The protein below binds the small molecule below.
Small molecule (SMILES): CC(=O)N[C@H]1[C@H](O[C@H]2[C@H](O)[C@@H](NC(C)=O)CO[C@@H]2CO)O[C@H](CO)[C@@H](O)[C@@H]1O

Sequence of chain 1.E:
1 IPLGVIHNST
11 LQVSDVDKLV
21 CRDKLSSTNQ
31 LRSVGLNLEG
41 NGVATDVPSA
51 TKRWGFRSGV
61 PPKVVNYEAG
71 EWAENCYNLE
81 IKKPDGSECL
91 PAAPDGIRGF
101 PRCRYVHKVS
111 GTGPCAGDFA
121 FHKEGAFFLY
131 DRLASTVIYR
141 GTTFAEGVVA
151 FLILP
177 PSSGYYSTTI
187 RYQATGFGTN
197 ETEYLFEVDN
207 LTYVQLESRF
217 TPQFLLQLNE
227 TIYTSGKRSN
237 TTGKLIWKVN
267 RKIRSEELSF

Binding-site contacts:
Ligand atom C2 contacts residue ASN225 of chain 1.E at 2.6 Å.
Ligand atom N2 contacts residue VAL204 of chain 1.E at 4.3 Å.
Ligand atom O3 contacts residue ASN225 of chain 1.E at 4.2 Å.
Ligand atom C7 contacts residue ASN225 of chain 1.E at 1.4 Å.
Ligand atom O7 contacts residue LEU222 of chain 1.E at 2.8 Å.
Ligand atom N2 contacts residue ASN225 of chain 1.E at 1.5 Å (h-bond).
Ligand atom O5 contacts residue ASN225 of chain 1.E at 3.3 Å.
Ligand atom C8 contacts residue LEU222 of chain 1.E at 4.1 Å (hydrophobic).
Ligand atom C8 contacts residue ASN225 of chain 1.E at 2.0 Å.
Ligand atom C1 contacts residue ASN225 of chain 1.E at 2.1 Å.
Ligand atom O6 contacts residue ILE228 of chain 1.E at 4.0 Å.
Ligand atom C8 contacts residue VAL204 of chain 1.E at 4.0 Å (hydrophobic).
Ligand atom C5 contacts residue ASN225 of chain 1.E at 4.4 Å.
Ligand atom O6 contacts residue ASN225 of chain 1.E at 4.3 Å.
Ligand atom C7 contacts residue LEU222 of chain 1.E at 3.6 Å (hydrophobic).
Ligand atom C1 contacts residue ILE228 of chain 1.E at 4.1 Å (hydrophobic).
Ligand atom C3 contacts residue ASN225 of chain 1.E at 3.9 Å.
Ligand atom O7 contacts residue ASN225 of chain 1.E at 2.3 Å (h-bond).
Ligand atom C8 contacts residue PHE202 of chain 1.E at 4.2 Å (hydrophobic).